Sequence of chain 1.A:
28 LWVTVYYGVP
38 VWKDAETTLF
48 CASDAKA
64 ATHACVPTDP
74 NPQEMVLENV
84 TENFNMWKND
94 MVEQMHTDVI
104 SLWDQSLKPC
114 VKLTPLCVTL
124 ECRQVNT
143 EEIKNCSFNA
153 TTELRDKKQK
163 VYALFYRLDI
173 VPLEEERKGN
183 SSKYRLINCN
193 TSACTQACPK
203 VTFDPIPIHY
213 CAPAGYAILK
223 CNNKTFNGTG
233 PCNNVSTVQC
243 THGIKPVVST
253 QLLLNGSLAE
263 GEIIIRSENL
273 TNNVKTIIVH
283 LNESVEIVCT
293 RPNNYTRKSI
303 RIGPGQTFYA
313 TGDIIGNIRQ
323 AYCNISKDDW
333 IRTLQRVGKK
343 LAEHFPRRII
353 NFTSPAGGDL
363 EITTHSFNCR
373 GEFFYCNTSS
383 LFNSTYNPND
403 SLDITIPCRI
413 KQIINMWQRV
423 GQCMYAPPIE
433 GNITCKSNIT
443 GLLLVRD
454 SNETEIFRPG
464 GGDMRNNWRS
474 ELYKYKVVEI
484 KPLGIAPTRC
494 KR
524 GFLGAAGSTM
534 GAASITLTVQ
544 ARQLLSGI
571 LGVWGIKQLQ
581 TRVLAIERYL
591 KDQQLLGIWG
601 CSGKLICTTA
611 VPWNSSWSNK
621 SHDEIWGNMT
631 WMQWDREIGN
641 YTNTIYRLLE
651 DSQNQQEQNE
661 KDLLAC

Binding-site contacts:
Ligand atom O7 contacts residue ASN236 of chain 1.A at 3.3 Å (h-bond).
Ligand atom O5 contacts residue ASN224 of chain 1.A at 3.6 Å.
Ligand atom C7 contacts residue VAL79 of chain 1.A at 4.3 Å (hydrophobic).
Ligand atom C8 contacts residue ASN236 of chain 1.A at 4.3 Å.
Ligand atom C1 contacts residue ASN224 of chain 1.A at 4.5 Å.
Ligand atom C3 contacts residue ASN236 of chain 1.A at 3.8 Å.
Ligand atom C8 contacts residue GLU77 of chain 1.A at 4.2 Å.
Ligand atom C5 contacts residue VAL79 of chain 1.A at 4.0 Å (hydrophobic).
Ligand atom C2 contacts residue ASN236 of chain 1.A at 2.5 Å.
Ligand atom C5 contacts residue ASN224 of chain 1.A at 4.3 Å.
Ligand atom C4 contacts residue ASN236 of chain 1.A at 4.2 Å.
Ligand atom C1 contacts residue ASN236 of chain 1.A at 1.5 Å.
Ligand atom O6 contacts residue ASN224 of chain 1.A at 3.4 Å (h-bond).
Ligand atom C6 contacts residue ASN224 of chain 1.A at 3.5 Å.
Ligand atom C5 contacts residue ASN236 of chain 1.A at 3.7 Å.
Ligand atom C6 contacts residue GLU77 of chain 1.A at 4.2 Å.
Ligand atom O6 contacts residue GLU77 of chain 1.A at 4.3 Å.
Ligand atom C6 contacts residue VAL79 of chain 1.A at 3.8 Å (hydrophobic).
Ligand atom O7 contacts residue VAL79 of chain 1.A at 4.4 Å.
Ligand atom N2 contacts residue ASN236 of chain 1.A at 2.8 Å (h-bond).
Ligand atom C8 contacts residue VAL79 of chain 1.A at 3.9 Å (hydrophobic).
Ligand atom C7 contacts residue ASN236 of chain 1.A at 3.2 Å.
Ligand atom O5 contacts residue ASN236 of chain 1.A at 2.4 Å (h-bond).

A protein and the small-molecule ligand that binds it are described below.
Small molecule (SMILES): CC(=O)N[C@H]1[C@H](O[C@H]2[C@H](O)[C@@H](NC(C)=O)CO[C@@H]2CO)O[C@H](CO)[C@@H](O)[C@@H]1O